Binding-site contacts:
Ligand atom O1 contacts residue ASP1426 of chain 1.D at 3.5 Å (salt-bridge).
Ligand atom C2 contacts residue HIS1479 of chain 1.D at 3.7 Å.
Ligand atom O3 contacts residue HIS1479 of chain 1.D at 3.3 Å (h-bond).
Ligand atom O1X contacts residue ARG1360 of chain 1.D at 3.8 Å.
Ligand atom O5 contacts residue GLY1370 of chain 1.D at 3.5 Å (h-bond).
Ligand atom C5 contacts residue ARG1428 of chain 1.D at 3.6 Å.
Ligand atom O2X contacts residue AMP1 of chain 1.JA at 2.8 Å (h-bond).
Ligand atom O1 contacts residue CYS1424 of chain 1.D at 3.5 Å.
Ligand atom O1 contacts residue VAL1435 of chain 1.D at 3.5 Å.
Ligand atom O1X contacts residue GLU1390 of chain 1.D at 4.0 Å.
Ligand atom O3X contacts residue PHE1372 of chain 1.D at 3.3 Å.
Ligand atom O1X contacts residue GLY1370 of chain 1.D at 3.5 Å (h-bond).
Ligand atom O5 contacts residue ARG1360 of chain 1.D at 3.4 Å (salt-bridge).
Ligand atom O2 contacts residue HIS1479 of chain 1.D at 2.5 Å (h-bond).
Ligand atom O2X contacts residue ARG1360 of chain 1.D at 3.0 Å (salt-bridge).
Ligand atom O1X contacts residue ASP1460 of chain 1.D at 2.8 Å (salt-bridge).
Ligand atom O2 contacts residue ASP1330 of chain 1.D at 2.9 Å (salt-bridge).
Ligand atom O3X contacts residue GLY1371 of chain 1.D at 3.7 Å.
Ligand atom P' contacts residue MG1 of chain 1.NA at 3.7 Å.
Ligand atom O1X contacts residue MG1 of chain 1.MA at 2.1 Å.
Ligand atom O1X contacts residue MG1 of chain 1.NA at 3.4 Å.
Ligand atom P' contacts residue AMP1 of chain 1.JA at 3.7 Å.
Ligand atom O4 contacts residue PHE1476 of chain 1.D at 3.7 Å.
Ligand atom O3X contacts residue AMP1 of chain 1.JA at 3.4 Å.
Ligand atom C2 contacts residue ASP1330 of chain 1.D at 3.6 Å.
Ligand atom P' contacts residue GLY1370 of chain 1.D at 4.0 Å.
Ligand atom O1X contacts residue AMP1 of chain 1.JA at 3.5 Å (h-bond).
Ligand atom O5 contacts residue MG1 of chain 1.MA at 3.7 Å.
Ligand atom C3 contacts residue HIS1479 of chain 1.D at 4.0 Å.
Ligand atom P' contacts residue MG1 of chain 1.MA at 3.4 Å.
Ligand atom P' contacts residue ARG1360 of chain 1.D at 3.8 Å.
Ligand atom C3 contacts residue ASP1330 of chain 1.D at 3.5 Å.
Ligand atom C1 contacts residue PHE1476 of chain 1.D at 3.8 Å (hydrophobic).
Ligand atom O3X contacts residue MG1 of chain 1.NA at 2.8 Å.
Ligand atom O3 contacts residue ASP1330 of chain 1.D at 2.4 Å (salt-bridge).
Ligand atom O4 contacts residue ARG1428 of chain 1.D at 2.9 Å (salt-bridge).
Ligand atom O2X contacts residue ARG1428 of chain 1.D at 3.2 Å (salt-bridge).
Ligand atom C4 contacts residue ARG1428 of chain 1.D at 3.7 Å.
Ligand atom O4 contacts residue ASP1426 of chain 1.D at 3.6 Å.
Ligand atom C4 contacts residue PHE1476 of chain 1.D at 4.0 Å (hydrophobic).

A protein and the small-molecule ligand that binds it are described below.
Small molecule (SMILES): O=P(O)(O)OC[C@H]1O[C@@H](O)[C@H](O)[C@@H]1O

Sequence of chain 1.D:
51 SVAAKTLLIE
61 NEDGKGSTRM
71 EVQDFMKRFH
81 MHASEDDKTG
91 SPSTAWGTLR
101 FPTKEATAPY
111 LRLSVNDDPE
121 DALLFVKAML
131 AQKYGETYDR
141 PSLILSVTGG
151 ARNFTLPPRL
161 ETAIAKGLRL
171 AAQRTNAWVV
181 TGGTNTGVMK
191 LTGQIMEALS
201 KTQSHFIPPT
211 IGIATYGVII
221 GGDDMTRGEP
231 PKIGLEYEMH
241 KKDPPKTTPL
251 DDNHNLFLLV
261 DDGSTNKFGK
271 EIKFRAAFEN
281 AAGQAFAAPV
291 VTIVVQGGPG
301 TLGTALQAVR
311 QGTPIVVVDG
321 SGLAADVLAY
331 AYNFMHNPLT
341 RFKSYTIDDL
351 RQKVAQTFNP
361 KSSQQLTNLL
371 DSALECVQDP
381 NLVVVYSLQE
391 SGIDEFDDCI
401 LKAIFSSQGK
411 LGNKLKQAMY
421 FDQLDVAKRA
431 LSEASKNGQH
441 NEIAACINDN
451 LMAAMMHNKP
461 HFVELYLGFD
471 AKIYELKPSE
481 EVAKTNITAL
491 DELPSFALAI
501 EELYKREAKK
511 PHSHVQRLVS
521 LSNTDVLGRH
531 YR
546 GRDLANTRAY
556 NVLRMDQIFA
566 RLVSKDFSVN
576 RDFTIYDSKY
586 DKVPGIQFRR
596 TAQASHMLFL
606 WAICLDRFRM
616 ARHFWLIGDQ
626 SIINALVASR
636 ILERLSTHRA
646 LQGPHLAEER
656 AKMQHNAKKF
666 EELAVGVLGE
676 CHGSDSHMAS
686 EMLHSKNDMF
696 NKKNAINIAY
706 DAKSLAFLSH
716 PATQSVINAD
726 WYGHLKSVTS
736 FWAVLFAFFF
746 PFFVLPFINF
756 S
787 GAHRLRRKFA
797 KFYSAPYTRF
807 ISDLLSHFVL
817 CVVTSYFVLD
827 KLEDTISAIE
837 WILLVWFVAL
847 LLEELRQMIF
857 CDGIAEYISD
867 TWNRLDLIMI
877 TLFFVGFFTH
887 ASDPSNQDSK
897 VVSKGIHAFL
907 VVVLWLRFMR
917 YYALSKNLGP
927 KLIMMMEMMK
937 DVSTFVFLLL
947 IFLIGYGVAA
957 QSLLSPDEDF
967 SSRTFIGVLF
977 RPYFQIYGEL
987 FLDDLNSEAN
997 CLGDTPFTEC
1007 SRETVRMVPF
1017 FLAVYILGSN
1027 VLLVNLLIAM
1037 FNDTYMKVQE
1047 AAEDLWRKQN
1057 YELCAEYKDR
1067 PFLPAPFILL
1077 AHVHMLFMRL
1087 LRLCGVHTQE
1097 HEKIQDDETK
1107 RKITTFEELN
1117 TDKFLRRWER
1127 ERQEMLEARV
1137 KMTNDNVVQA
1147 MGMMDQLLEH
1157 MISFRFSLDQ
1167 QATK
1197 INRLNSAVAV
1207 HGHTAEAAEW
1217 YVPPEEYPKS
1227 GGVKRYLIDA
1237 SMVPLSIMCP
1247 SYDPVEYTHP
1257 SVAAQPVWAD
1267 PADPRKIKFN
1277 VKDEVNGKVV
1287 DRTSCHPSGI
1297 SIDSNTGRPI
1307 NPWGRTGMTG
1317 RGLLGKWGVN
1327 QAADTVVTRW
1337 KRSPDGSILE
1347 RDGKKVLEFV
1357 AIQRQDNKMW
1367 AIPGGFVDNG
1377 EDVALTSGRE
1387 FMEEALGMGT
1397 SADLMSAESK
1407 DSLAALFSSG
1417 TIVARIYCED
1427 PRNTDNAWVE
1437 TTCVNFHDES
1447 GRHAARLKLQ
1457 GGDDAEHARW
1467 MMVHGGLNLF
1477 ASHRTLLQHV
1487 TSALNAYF